A small-molecule ligand and the protein it binds are described below.
Small molecule (SMILES): N[C@@H](CCC(=O)O)C(=O)O

Binding-site contacts:
Ligand atom CA contacts residue GLN105 of chain 1.A at 3.6 Å.
Ligand atom OE1 contacts residue ARG50 of chain 1.A at 2.8 Å (salt-bridge).
Ligand atom OE2 contacts residue ILE102 of chain 1.A at 4.1 Å.
Ligand atom CG contacts residue SER94 of chain 1.A at 3.8 Å.
Ligand atom OE2 contacts residue ARG50 of chain 1.A at 2.9 Å (salt-bridge).
Ligand atom CD contacts residue ARG50 of chain 1.A at 3.6 Å.
Ligand atom OE1 contacts residue ASN49 of chain 1.A at 3.6 Å.
Ligand atom OE2 contacts residue GLU93 of chain 1.A at 4.0 Å.
Ligand atom CG contacts residue ASN49 of chain 1.A at 3.9 Å.
Ligand atom OE1 contacts residue THR47 of chain 1.A at 2.7 Å (h-bond).
Ligand atom CD contacts residue SER94 of chain 1.A at 3.6 Å.
Ligand atom O contacts residue GLN105 of chain 1.A at 2.6 Å (h-bond).
Ligand atom CG contacts residue ILE102 of chain 1.A at 4.0 Å (hydrophobic).
Ligand atom CB contacts residue ASN49 of chain 1.A at 3.5 Å.
Ligand atom N contacts residue GMC1 of chain 1.C at 3.4 Å (h-bond).
Ligand atom CD contacts residue ILE102 of chain 1.A at 3.7 Å (hydrophobic).
Ligand atom OE2 contacts residue SER94 of chain 1.A at 2.7 Å (h-bond).
Ligand atom C contacts residue SER48 of chain 1.A at 3.8 Å.
Ligand atom N contacts residue GLU99 of chain 1.A at 2.7 Å (salt-bridge).
Ligand atom N contacts residue GLN105 of chain 1.A at 2.7 Å (h-bond).
Ligand atom N contacts residue GLU101 of chain 1.A at 2.5 Å (salt-bridge).
Ligand atom CA contacts residue GLU99 of chain 1.A at 3.5 Å.
Ligand atom O contacts residue THR47 of chain 1.A at 3.9 Å.
Ligand atom OE1 contacts residue ILE102 of chain 1.A at 3.5 Å.
Ligand atom CD contacts residue ASN49 of chain 1.A at 3.9 Å.
Ligand atom O contacts residue SER48 of chain 1.A at 4.1 Å.
Ligand atom CB contacts residue GMC1 of chain 1.C at 3.6 Å.
Ligand atom CA contacts residue GLU101 of chain 1.A at 3.1 Å.
Ligand atom CB contacts residue THR47 of chain 1.A at 3.7 Å.
Ligand atom CG contacts residue GLU99 of chain 1.A at 3.5 Å.
Ligand atom CA contacts residue GMC1 of chain 1.C at 2.5 Å.
Ligand atom O contacts residue GLU101 of chain 1.A at 2.8 Å (salt-bridge).
Ligand atom C contacts residue GMC1 of chain 1.C at 1.6 Å.
Ligand atom O contacts residue GMC1 of chain 1.C at 2.5 Å (h-bond).
Ligand atom CD contacts residue THR47 of chain 1.A at 3.8 Å.
Ligand atom N contacts residue ILE102 of chain 1.A at 4.0 Å.
Ligand atom CB contacts residue GLU99 of chain 1.A at 4.0 Å.
Ligand atom CB contacts residue GLN105 of chain 1.A at 3.7 Å.
Ligand atom C contacts residue GLN105 of chain 1.A at 3.7 Å.
Ligand atom C contacts residue GLU101 of chain 1.A at 2.7 Å.

Sequence of chain 1.A:
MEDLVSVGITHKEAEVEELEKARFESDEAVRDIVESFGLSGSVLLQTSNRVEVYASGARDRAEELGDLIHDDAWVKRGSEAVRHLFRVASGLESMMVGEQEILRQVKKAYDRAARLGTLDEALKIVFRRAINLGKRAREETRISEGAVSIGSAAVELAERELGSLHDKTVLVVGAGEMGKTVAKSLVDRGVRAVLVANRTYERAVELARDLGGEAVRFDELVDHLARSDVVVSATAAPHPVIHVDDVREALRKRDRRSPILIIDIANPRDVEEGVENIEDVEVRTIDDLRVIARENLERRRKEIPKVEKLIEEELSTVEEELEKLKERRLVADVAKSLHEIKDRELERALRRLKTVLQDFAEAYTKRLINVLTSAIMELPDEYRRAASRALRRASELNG